Sequence of chain 1.A:
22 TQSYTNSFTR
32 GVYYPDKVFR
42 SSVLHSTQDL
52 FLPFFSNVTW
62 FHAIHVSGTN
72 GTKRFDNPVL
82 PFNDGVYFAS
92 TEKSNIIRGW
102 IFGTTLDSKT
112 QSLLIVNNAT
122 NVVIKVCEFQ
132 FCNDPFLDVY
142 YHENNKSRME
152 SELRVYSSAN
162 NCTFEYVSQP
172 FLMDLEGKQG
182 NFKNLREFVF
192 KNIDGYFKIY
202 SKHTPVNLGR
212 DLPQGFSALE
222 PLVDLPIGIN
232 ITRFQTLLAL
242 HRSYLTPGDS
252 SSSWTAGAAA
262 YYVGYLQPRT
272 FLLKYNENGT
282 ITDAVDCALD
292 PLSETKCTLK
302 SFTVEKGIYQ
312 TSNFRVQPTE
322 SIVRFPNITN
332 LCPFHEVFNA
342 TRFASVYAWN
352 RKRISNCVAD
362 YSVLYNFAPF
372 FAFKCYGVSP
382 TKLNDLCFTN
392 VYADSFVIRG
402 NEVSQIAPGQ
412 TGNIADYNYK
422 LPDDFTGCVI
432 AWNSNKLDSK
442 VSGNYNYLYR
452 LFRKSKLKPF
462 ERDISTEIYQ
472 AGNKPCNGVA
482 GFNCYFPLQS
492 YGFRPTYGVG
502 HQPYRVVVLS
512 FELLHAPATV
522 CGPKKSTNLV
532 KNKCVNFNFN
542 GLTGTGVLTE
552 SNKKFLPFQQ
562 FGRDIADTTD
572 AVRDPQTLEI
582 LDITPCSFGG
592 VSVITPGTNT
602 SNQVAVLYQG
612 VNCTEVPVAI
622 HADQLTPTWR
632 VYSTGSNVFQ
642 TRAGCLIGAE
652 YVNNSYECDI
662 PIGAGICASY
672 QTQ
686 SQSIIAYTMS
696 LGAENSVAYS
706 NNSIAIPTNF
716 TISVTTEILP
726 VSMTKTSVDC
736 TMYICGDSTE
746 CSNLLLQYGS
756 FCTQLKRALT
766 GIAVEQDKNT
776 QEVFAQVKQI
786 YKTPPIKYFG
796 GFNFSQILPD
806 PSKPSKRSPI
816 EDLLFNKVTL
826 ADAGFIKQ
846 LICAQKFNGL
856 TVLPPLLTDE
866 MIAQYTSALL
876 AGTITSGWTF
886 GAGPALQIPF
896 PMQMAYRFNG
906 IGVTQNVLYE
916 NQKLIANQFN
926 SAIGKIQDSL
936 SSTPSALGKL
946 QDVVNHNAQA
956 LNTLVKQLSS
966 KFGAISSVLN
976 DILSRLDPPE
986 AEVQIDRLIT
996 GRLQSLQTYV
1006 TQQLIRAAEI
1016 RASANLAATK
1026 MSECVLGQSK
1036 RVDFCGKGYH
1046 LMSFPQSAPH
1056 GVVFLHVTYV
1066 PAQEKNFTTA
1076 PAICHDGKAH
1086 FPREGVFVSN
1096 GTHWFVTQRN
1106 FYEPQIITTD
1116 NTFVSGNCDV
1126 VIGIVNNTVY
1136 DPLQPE

A small-molecule ligand and the protein it binds are described below.
Small molecule (SMILES): CC(=O)N[C@H]1[C@H](O[C@H]2[C@H](O)[C@@H](NC(C)=O)CO[C@@H]2CO)O[C@H](CO)[C@@H](O)[C@@H]1O

Binding-site contacts:
Ligand atom C5 contacts residue ASN798 of chain 1.A at 3.7 Å.
Ligand atom C2 contacts residue ASN798 of chain 1.A at 2.5 Å.
Ligand atom O7 contacts residue ASN798 of chain 1.A at 4.5 Å.
Ligand atom C3 contacts residue ASN798 of chain 1.A at 3.8 Å.
Ligand atom C7 contacts residue ASN798 of chain 1.A at 3.9 Å.
Ligand atom C1 contacts residue ASN798 of chain 1.A at 1.4 Å.
Ligand atom O7 contacts residue GLN801 of chain 1.A at 3.7 Å.
Ligand atom O5 contacts residue ASN798 of chain 1.A at 2.4 Å (h-bond).
Ligand atom C4 contacts residue ASN798 of chain 1.A at 4.3 Å.
Ligand atom N2 contacts residue ASN798 of chain 1.A at 2.8 Å (h-bond).
Ligand atom C8 contacts residue GLY929 of chain 1.A at 4.5 Å.